Binding-site contacts:
Ligand atom CB contacts residue ILE38 of chain 1.B at 3.7 Å (hydrophobic).
Ligand atom NE1 contacts residue ARG97 of chain 1.B at 3.1 Å (salt-bridge).
Ligand atom CA contacts residue TYR40 of chain 1.B at 3.6 Å (hydrophobic).
Ligand atom CD contacts residue ASP45 of chain 1.B at 3.3 Å.
Ligand atom CD1 contacts residue LYS59 of chain 1.B at 3.1 Å.
Ligand atom SG contacts residue WHL1 of chain 1.N at 1.8 Å.
Ligand atom NH2 contacts residue ASN47 of chain 1.B at 2.9 Å (h-bond).
Ligand atom OE2 contacts residue ARG66 of chain 1.B at 3.1 Å (salt-bridge).
Ligand atom OE1 contacts residue HIS62 of chain 1.B at 3.5 Å (h-bond).
Ligand atom NH1 contacts residue GLU42 of chain 1.B at 3.6 Å.
Ligand atom CA contacts residue ASN47 of chain 1.B at 3.3 Å.
Ligand atom CD contacts residue ASN47 of chain 1.B at 3.6 Å.
Ligand atom CZ contacts residue ILE49 of chain 1.B at 3.6 Å (hydrophobic).
Ligand atom CZ contacts residue TRP41 of chain 1.B at 3.2 Å (hydrophobic).
Ligand atom CH2 contacts residue MET99 of chain 1.B at 3.6 Å (hydrophobic).
Ligand atom CD1 contacts residue MET99 of chain 1.B at 3.7 Å (hydrophobic).
Ligand atom CB contacts residue GLN50 of chain 1.B at 3.6 Å.
Ligand atom CD2 contacts residue MET99 of chain 1.B at 3.7 Å (hydrophobic).
Ligand atom CZ contacts residue GLU42 of chain 1.B at 3.6 Å.
Ligand atom CE2 contacts residue ILE49 of chain 1.B at 3.0 Å (hydrophobic).
Ligand atom CE1 contacts residue LYS59 of chain 1.B at 3.0 Å.
Ligand atom CE2 contacts residue TYR40 of chain 1.B at 3.6 Å (hydrophobic).
Ligand atom CG contacts residue MET99 of chain 1.B at 3.6 Å (hydrophobic).
Ligand atom O contacts residue ASN47 of chain 1.B at 2.6 Å (h-bond).
Ligand atom CZ contacts residue ASN47 of chain 1.B at 3.1 Å.
Ligand atom NE contacts residue ASP45 of chain 1.B at 3.5 Å (salt-bridge).
Ligand atom NE contacts residue ASN47 of chain 1.B at 2.5 Å (h-bond).
Ligand atom CE3 contacts residue MET99 of chain 1.B at 3.6 Å (hydrophobic).
Ligand atom C contacts residue ASN47 of chain 1.B at 3.3 Å.
Ligand atom CB contacts residue WHL1 of chain 1.N at 3.4 Å.
Ligand atom CB contacts residue TYR40 of chain 1.B at 3.1 Å (hydrophobic).
Ligand atom NH1 contacts residue ASP45 of chain 1.B at 3.4 Å.
Ligand atom CB contacts residue WHL1 of chain 1.N at 3.0 Å.
Ligand atom CG contacts residue SER101 of chain 1.B at 3.5 Å.
Ligand atom CZ3 contacts residue MET99 of chain 1.B at 3.5 Å (hydrophobic).
Ligand atom CA contacts residue WHL1 of chain 1.N at 3.1 Å.
Ligand atom CD1 contacts residue ASN47 of chain 1.B at 3.6 Å.
Ligand atom CG contacts residue TYR40 of chain 1.B at 3.1 Å (hydrophobic).
Ligand atom CD2 contacts residue TYR40 of chain 1.B at 3.6 Å (hydrophobic).
Ligand atom NH2 contacts residue GLU42 of chain 1.B at 2.7 Å (salt-bridge).

Sequence of chain 1.B:
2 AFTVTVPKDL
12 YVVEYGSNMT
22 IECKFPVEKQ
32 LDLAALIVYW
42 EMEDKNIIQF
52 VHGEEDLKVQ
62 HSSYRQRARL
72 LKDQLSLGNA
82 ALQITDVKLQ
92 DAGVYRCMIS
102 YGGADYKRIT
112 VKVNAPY

This protein binds this small molecule.
Small molecule (SMILES): CC(C)C[C@H](NC(=O)[C@H](C)NC(=O)[C@@H]1CCCN1C(=O)[C@@H](N)CC(=O)O)C(=O)N[C@@H](CC1=c2ccccc2=NC1)C(=O)N[C@@H](CCC(N)=O)C(=O)N[C@@H](CS)C(=O)N[C@H](C(=O)N[C@@H](Cc1ccccc1)C(=O)N[C@@H](C)C(=O)N[C@@H](C)C(=O)N[C@@H](CCCN=C(N)N)C(=O)N[C@@H](Cc1ccc(O)cc1)C(=O)N[C@@H](CS)C(=O)N[C@@H](Cc1ccc(O)cc1)C(=O)N[C@@H](CCC(=O)O)C(=O)N[C@H](C=O)CCC(=O)O)C(C)C